Sequence of chain 2.A:
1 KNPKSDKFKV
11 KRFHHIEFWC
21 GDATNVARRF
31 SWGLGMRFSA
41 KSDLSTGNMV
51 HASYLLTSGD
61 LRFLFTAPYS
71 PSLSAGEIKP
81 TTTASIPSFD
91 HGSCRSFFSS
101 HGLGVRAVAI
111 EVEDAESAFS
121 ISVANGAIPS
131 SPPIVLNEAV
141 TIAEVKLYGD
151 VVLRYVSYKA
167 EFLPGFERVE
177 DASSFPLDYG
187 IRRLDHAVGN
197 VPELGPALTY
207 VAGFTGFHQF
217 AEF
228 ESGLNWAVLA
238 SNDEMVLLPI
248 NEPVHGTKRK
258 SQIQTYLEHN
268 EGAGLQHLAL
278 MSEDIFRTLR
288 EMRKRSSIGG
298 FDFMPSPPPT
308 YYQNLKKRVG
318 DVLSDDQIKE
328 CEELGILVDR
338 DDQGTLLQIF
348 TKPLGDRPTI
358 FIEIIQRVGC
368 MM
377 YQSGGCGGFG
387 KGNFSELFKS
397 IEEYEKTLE

A small-molecule ligand and the protein it binds are described below.
Small molecule (SMILES): O=C(O)Cc1ccc(O)cc1

Binding-site contacts:
Ligand atom C5 contacts residue ASN248 of chain 2.A at 4.2 Å.
Ligand atom C1 contacts residue GLN273 of chain 2.A at 3.5 Å.
Ligand atom O2 contacts residue PRO246 of chain 2.A at 4.1 Å.
Ligand atom O2 contacts residue ASN248 of chain 2.A at 3.5 Å (h-bond).
Ligand atom O1 contacts residue PHE385 of chain 2.A at 3.9 Å.
Ligand atom C5 contacts residue GLN259 of chain 2.A at 3.0 Å.
Ligand atom C2 contacts residue GLN273 of chain 2.A at 4.4 Å.
Ligand atom C4 contacts residue LEU231 of chain 2.A at 4.2 Å (hydrophobic).
Ligand atom C2 contacts residue HIS274 of chain 2.A at 4.1 Å.
Ligand atom C7 contacts residue GLN273 of chain 2.A at 3.7 Å.
Ligand atom O1 contacts residue HIS274 of chain 2.A at 4.2 Å.
Ligand atom O2 contacts residue TRP233 of chain 2.A at 3.8 Å.
Ligand atom C7 contacts residue VAL194 of chain 2.A at 3.7 Å (hydrophobic).
Ligand atom C5 contacts residue GLN273 of chain 2.A at 3.6 Å.
Ligand atom C5 contacts residue LEU231 of chain 2.A at 3.4 Å (hydrophobic).
Ligand atom C6 contacts residue GLN273 of chain 2.A at 3.0 Å.
Ligand atom C1 contacts residue ASN248 of chain 2.A at 3.5 Å.
Ligand atom C8 contacts residue ASN248 of chain 2.A at 3.9 Å.
Ligand atom O4 contacts residue GLN259 of chain 2.A at 2.5 Å (h-bond).
Ligand atom C6 contacts residue ILE260 of chain 2.A at 4.2 Å (hydrophobic).
Ligand atom C7 contacts residue ASN248 of chain 2.A at 3.1 Å.
Ligand atom C7 contacts residue HIS274 of chain 2.A at 3.5 Å.
Ligand atom C6 contacts residue GLN259 of chain 2.A at 4.2 Å.
Ligand atom O1 contacts residue CO1 of chain 2.B at 3.5 Å.
Ligand atom C8 contacts residue CO1 of chain 2.B at 4.2 Å.
Ligand atom C5 contacts residue ILE260 of chain 2.A at 4.0 Å (hydrophobic).
Ligand atom C1 contacts residue HIS274 of chain 2.A at 4.0 Å.
Ligand atom C4 contacts residue GLN259 of chain 2.A at 3.1 Å.
Ligand atom C3 contacts residue PHE390 of chain 2.A at 4.3 Å (hydrophobic).
Ligand atom C6 contacts residue ASN248 of chain 2.A at 3.0 Å.
Ligand atom C8 contacts residue HIS274 of chain 2.A at 4.2 Å.
Ligand atom C3 contacts residue GLN259 of chain 2.A at 4.4 Å.
Ligand atom C6 contacts residue LEU231 of chain 2.A at 3.7 Å (hydrophobic).